Sequence of chain 1.V:
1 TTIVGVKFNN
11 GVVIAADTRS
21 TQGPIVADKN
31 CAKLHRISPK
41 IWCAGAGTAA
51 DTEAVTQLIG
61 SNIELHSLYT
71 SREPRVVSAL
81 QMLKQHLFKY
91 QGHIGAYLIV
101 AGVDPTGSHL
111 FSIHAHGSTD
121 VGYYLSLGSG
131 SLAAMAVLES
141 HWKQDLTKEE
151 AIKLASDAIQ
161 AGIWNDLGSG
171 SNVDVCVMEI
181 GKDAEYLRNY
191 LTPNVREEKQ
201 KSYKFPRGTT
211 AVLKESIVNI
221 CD

Sequence of chain 1.W:
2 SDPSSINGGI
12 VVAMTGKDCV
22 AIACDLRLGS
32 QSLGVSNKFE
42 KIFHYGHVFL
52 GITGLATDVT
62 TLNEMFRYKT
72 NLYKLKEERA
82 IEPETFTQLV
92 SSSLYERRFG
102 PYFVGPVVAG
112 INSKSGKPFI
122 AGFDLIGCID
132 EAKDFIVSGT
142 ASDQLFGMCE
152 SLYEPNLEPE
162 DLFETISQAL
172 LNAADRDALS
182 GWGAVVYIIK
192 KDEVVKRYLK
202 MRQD

Binding-site contacts:
Ligand atom O48 contacts residue THR1 of chain 1.V at 2.3 Å (h-bond).
Ligand atom C45 contacts residue THR52 of chain 1.V at 3.8 Å.
Ligand atom C47 contacts residue THR1 of chain 1.V at 1.4 Å.
Ligand atom C43 contacts residue GLY47 of chain 1.V at 3.5 Å.
Ligand atom C42 contacts residue THR1 of chain 1.V at 2.4 Å.
Ligand atom N22 contacts residue ASP125 of chain 1.W at 3.3 Å (salt-bridge).
Ligand atom C3 contacts residue LEU126 of chain 1.W at 3.8 Å (hydrophobic).
Ligand atom C58 contacts residue ARG19 of chain 1.V at 3.6 Å.
Ligand atom C24 contacts residue ALA49 of chain 1.V at 3.7 Å (hydrophobic).
Ligand atom C27 contacts residue SER20 of chain 1.V at 3.4 Å.
Ligand atom N41 contacts residue THR1 of chain 1.V at 3.7 Å.
Ligand atom C27 contacts residue THR21 of chain 1.V at 3.7 Å.
Ligand atom N30 contacts residue THR21 of chain 1.V at 3.1 Å (h-bond).
Ligand atom O60 contacts residue THR1 of chain 1.V at 2.9 Å (h-bond).
Ligand atom C43 contacts residue THR1 of chain 1.V at 2.7 Å.
Ligand atom C45 contacts residue ALA49 of chain 1.V at 3.8 Å (hydrophobic).
Ligand atom C11 contacts residue ASP125 of chain 1.W at 3.8 Å.
Ligand atom O40 contacts residue SER20 of chain 1.V at 3.4 Å (h-bond).
Ligand atom C44 contacts residue THR1 of chain 1.V at 3.5 Å.
Ligand atom C58 contacts residue GLY168 of chain 1.V at 3.1 Å.
Ligand atom O40 contacts residue THR21 of chain 1.V at 3.3 Å (h-bond).
Ligand atom O9 contacts residue ASP125 of chain 1.W at 3.4 Å.
Ligand atom O29 contacts residue ALA49 of chain 1.V at 3.0 Å (h-bond).
Ligand atom N41 contacts residue GLY47 of chain 1.V at 3.1 Å (h-bond).
Ligand atom C46 contacts residue SER20 of chain 1.V at 3.6 Å.
Ligand atom C39 contacts residue GLY47 of chain 1.V at 3.7 Å.
Ligand atom C19 contacts residue ILE127 of chain 1.W at 3.7 Å (hydrophobic).
Ligand atom O48 contacts residue GLY47 of chain 1.V at 3.1 Å (h-bond).
Ligand atom O48 contacts residue ALA46 of chain 1.V at 3.7 Å.
Ligand atom C58 contacts residue THR1 of chain 1.V at 2.5 Å.
Ligand atom O21 contacts residue GLN22 of chain 1.V at 3.8 Å.
Ligand atom C28 contacts residue ALA49 of chain 1.V at 3.8 Å (hydrophobic).
Ligand atom C37 contacts residue THR48 of chain 1.V at 3.8 Å.
Ligand atom C38 contacts residue GLY47 of chain 1.V at 3.6 Å.
Ligand atom C51 contacts residue THR1 of chain 1.V at 1.5 Å.
Ligand atom C27 contacts residue ALA27 of chain 1.V at 3.4 Å (hydrophobic).
Ligand atom C45 contacts residue GLY45 of chain 1.V at 3.8 Å.
Ligand atom C23 contacts residue THR21 of chain 1.V at 3.7 Å.
Ligand atom C31 contacts residue GLY47 of chain 1.V at 3.5 Å.
Ligand atom C59 contacts residue THR1 of chain 1.V at 2.5 Å.

This protein binds this small molecule.
Small molecule (SMILES): CC(C)C[C@H](NC(=O)[C@H](CCc1ccccc1)NC(=O)CN1CCOCC1)C(=O)N[C@@H](Cc1ccccc1)C(=O)N[C@@H](CC(C)C)[C@@H](O)[C@H](C)CO